Binding-site contacts:
Ligand atom O6 contacts residue SER479 of chain 1.A at 3.5 Å (h-bond).
Ligand atom C2 contacts residue ASN501 of chain 1.A at 2.5 Å.
Ligand atom C5 contacts residue SER503 of chain 1.A at 4.1 Å.
Ligand atom C7 contacts residue CYS469 of chain 1.A at 3.9 Å (hydrophobic).
Ligand atom O6 contacts residue LYS480 of chain 1.A at 4.2 Å.
Ligand atom C6 contacts residue SER503 of chain 1.A at 4.4 Å.
Ligand atom C6 contacts residue LYS480 of chain 1.A at 4.1 Å.
Ligand atom O5 contacts residue SER479 of chain 1.A at 3.3 Å (h-bond).
Ligand atom C8 contacts residue TYR524 of chain 1.A at 3.4 Å (hydrophobic).
Ligand atom C3 contacts residue ASN501 of chain 1.A at 3.8 Å.
Ligand atom C3 contacts residue ASP526 of chain 1.A at 3.9 Å.
Ligand atom O7 contacts residue SER468 of chain 1.A at 3.4 Å.
Ligand atom C8 contacts residue SER468 of chain 1.A at 4.1 Å.
Ligand atom C5 contacts residue SER479 of chain 1.A at 4.1 Å.
Ligand atom C1 contacts residue SER479 of chain 1.A at 4.2 Å.
Ligand atom C1 contacts residue SER503 of chain 1.A at 4.2 Å.
Ligand atom C7 contacts residue ASP526 of chain 1.A at 3.9 Å.
Ligand atom C5 contacts residue ASN501 of chain 1.A at 3.6 Å.
Ligand atom N2 contacts residue ASP526 of chain 1.A at 2.9 Å (salt-bridge).
Ligand atom O7 contacts residue CYS469 of chain 1.A at 3.3 Å (h-bond).
Ligand atom C7 contacts residue SER468 of chain 1.A at 4.0 Å.
Ligand atom O7 contacts residue ASN501 of chain 1.A at 4.0 Å.
Ligand atom C1 contacts residue ASN501 of chain 1.A at 1.4 Å.
Ligand atom C4 contacts residue ASN501 of chain 1.A at 4.2 Å.
Ligand atom C8 contacts residue CYS469 of chain 1.A at 3.5 Å (hydrophobic).
Ligand atom C2 contacts residue ASP526 of chain 1.A at 3.6 Å.
Ligand atom O5 contacts residue SER503 of chain 1.A at 4.2 Å.
Ligand atom C1 contacts residue ASP526 of chain 1.A at 3.6 Å.
Ligand atom C7 contacts residue ASN501 of chain 1.A at 3.7 Å.
Ligand atom C6 contacts residue SER479 of chain 1.A at 3.6 Å.
Ligand atom O5 contacts residue ASN501 of chain 1.A at 2.4 Å (h-bond).
Ligand atom O5 contacts residue ASP477 of chain 1.A at 4.2 Å.
Ligand atom C8 contacts residue ASP526 of chain 1.A at 3.9 Å.
Ligand atom N2 contacts residue ASN501 of chain 1.A at 2.9 Å (h-bond).
Ligand atom O6 contacts residue SER407 of chain 1.A at 4.2 Å.

Sequence of chain 1.A:
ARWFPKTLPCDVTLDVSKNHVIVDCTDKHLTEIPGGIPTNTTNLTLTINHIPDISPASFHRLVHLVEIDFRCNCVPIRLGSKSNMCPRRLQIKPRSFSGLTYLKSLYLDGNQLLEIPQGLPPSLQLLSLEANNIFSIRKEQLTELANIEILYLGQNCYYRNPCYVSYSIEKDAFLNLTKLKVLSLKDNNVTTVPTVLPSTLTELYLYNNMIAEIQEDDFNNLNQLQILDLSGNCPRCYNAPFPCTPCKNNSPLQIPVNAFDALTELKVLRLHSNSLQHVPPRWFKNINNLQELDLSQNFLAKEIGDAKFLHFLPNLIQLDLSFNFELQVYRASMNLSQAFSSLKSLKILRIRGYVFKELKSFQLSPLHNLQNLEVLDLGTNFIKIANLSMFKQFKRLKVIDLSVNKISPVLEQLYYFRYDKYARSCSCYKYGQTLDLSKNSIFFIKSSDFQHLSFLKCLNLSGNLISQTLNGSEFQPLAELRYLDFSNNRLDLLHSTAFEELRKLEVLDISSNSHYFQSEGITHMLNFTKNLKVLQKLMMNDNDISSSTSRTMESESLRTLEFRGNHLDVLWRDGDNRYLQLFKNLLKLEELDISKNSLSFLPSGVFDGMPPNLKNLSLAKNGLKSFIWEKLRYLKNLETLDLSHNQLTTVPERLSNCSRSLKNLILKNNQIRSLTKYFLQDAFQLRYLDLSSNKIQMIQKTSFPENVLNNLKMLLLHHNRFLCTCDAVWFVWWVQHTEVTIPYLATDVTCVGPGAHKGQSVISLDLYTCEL

A small-molecule ligand and the protein it binds are described below.
Small molecule (SMILES): CC(=O)N[C@@H]1[C@@H](O)[C@H](O)[C@@H](CO)O[C@H]1O